Sequence of chain 1.A:
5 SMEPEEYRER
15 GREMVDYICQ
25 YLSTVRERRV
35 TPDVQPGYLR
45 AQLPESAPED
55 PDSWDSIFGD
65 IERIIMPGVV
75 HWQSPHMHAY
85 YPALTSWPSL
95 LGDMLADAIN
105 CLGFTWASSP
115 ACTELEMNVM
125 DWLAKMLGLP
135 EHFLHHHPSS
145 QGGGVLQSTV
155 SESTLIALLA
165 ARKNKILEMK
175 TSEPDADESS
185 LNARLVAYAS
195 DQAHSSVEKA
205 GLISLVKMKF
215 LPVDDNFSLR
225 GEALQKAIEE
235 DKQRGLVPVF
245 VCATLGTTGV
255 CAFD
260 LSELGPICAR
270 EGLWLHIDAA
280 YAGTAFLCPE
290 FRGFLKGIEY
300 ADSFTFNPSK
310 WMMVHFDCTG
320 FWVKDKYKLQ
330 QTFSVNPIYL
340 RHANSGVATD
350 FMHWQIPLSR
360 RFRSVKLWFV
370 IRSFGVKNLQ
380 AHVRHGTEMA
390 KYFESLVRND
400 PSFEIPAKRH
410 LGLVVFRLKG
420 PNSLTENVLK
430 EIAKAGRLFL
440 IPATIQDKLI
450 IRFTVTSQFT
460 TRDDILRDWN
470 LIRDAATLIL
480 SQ

Binding-site contacts:
Ligand atom N contacts residue PLP1 of chain 1.G at 1.3 Å.
Ligand atom ND1 contacts residue TYR84 of chain 1.A at 3.5 Å.
Ligand atom CM contacts residue TYR338 of chain 1.B at 3.3 Å (hydrophobic).
Ligand atom O contacts residue LEU339 of chain 1.B at 3.7 Å.
Ligand atom O contacts residue HIS198 of chain 1.A at 3.1 Å (h-bond).
Ligand atom N contacts residue HIS198 of chain 1.A at 3.5 Å (h-bond).
Ligand atom O contacts residue THR252 of chain 1.A at 4.0 Å.
Ligand atom O contacts residue LEU357 of chain 1.B at 3.7 Å.
Ligand atom CM contacts residue TYR84 of chain 1.A at 3.7 Å (hydrophobic).
Ligand atom CE1 contacts residue TRP76 of chain 1.A at 3.8 Å (hydrophobic).
Ligand atom NE2 contacts residue LEU106 of chain 1.B at 3.3 Å.
Ligand atom C contacts residue THR252 of chain 1.A at 4.0 Å.
Ligand atom CG contacts residue PLP1 of chain 1.G at 3.9 Å.
Ligand atom NE2 contacts residue PRO86 of chain 1.A at 4.0 Å.
Ligand atom O contacts residue TYR338 of chain 1.B at 3.8 Å.
Ligand atom CA contacts residue PLP1 of chain 1.G at 2.4 Å.
Ligand atom CE1 contacts residue LYS309 of chain 1.A at 3.8 Å.
Ligand atom C contacts residue HIS198 of chain 1.A at 4.0 Å.
Ligand atom CD2 contacts residue LEU106 of chain 1.B at 3.5 Å (hydrophobic).
Ligand atom NE2 contacts residue LYS309 of chain 1.A at 3.5 Å (salt-bridge).
Ligand atom OXT contacts residue TYR84 of chain 1.A at 3.5 Å.
Ligand atom CE1 contacts residue PRO86 of chain 1.A at 3.3 Å (hydrophobic).
Ligand atom ND1 contacts residue LYS309 of chain 1.A at 4.0 Å.
Ligand atom C contacts residue PLP1 of chain 1.G at 3.3 Å.
Ligand atom ND1 contacts residue TYR85 of chain 1.A at 3.1 Å (h-bond).
Ligand atom CD2 contacts residue LYS309 of chain 1.A at 3.5 Å.
Ligand atom CE1 contacts residue TYR85 of chain 1.A at 3.1 Å (hydrophobic).
Ligand atom CM contacts residue ILE440 of chain 1.A at 3.8 Å (hydrophobic).
Ligand atom CM contacts residue THR252 of chain 1.A at 3.8 Å.
Ligand atom OXT contacts residue THR252 of chain 1.A at 3.8 Å.
Ligand atom ND1 contacts residue TRP76 of chain 1.A at 4.0 Å.
Ligand atom CD2 contacts residue SER358 of chain 1.B at 3.3 Å.
Ligand atom N contacts residue LYS309 of chain 1.A at 4.1 Å.
Ligand atom O contacts residue PLP1 of chain 1.G at 3.6 Å.
Ligand atom CB contacts residue TYR84 of chain 1.A at 4.0 Å (hydrophobic).
Ligand atom CB contacts residue PHE108 of chain 1.B at 3.8 Å (hydrophobic).
Ligand atom CE1 contacts residue LEU106 of chain 1.B at 4.0 Å (hydrophobic).
Ligand atom N contacts residue LEU357 of chain 1.B at 3.8 Å.
Ligand atom CB contacts residue PLP1 of chain 1.G at 3.5 Å.
Ligand atom CB contacts residue LEU357 of chain 1.B at 3.9 Å (hydrophobic).

A small-molecule ligand and the protein it binds are described below.
Small molecule (SMILES): COC(=O)[C@@H](N)Cc1c[nH]c[nH+]1

Sequence of chain 1.B:
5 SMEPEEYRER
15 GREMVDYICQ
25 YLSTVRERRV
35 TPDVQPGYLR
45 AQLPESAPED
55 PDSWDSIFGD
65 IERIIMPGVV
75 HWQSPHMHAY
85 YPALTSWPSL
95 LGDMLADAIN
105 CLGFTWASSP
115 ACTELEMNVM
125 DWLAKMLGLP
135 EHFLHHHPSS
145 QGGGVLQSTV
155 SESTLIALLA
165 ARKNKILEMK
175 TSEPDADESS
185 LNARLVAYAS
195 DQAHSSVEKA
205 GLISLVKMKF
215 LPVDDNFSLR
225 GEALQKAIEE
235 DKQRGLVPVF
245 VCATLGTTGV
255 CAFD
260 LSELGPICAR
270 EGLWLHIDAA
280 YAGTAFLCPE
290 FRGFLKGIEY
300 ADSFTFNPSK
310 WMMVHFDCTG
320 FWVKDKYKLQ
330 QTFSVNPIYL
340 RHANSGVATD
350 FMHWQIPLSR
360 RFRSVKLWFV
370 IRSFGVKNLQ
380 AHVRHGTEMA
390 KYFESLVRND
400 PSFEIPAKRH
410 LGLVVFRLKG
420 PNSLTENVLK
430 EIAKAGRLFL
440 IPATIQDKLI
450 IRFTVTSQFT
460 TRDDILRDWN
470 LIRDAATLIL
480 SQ